Sequence of chain 1.A:
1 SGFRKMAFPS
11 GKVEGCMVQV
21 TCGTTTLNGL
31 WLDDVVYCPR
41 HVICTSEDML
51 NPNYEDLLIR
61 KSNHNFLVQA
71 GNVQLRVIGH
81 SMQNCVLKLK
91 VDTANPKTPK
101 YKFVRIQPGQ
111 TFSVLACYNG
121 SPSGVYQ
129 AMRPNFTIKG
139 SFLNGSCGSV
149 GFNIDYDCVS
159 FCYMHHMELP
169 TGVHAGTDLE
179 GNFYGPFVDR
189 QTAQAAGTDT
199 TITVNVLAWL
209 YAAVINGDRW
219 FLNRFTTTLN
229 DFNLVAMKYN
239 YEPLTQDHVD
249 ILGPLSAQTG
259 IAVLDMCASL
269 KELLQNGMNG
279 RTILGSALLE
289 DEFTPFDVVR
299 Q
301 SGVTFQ

Sequence of chain 2.A:
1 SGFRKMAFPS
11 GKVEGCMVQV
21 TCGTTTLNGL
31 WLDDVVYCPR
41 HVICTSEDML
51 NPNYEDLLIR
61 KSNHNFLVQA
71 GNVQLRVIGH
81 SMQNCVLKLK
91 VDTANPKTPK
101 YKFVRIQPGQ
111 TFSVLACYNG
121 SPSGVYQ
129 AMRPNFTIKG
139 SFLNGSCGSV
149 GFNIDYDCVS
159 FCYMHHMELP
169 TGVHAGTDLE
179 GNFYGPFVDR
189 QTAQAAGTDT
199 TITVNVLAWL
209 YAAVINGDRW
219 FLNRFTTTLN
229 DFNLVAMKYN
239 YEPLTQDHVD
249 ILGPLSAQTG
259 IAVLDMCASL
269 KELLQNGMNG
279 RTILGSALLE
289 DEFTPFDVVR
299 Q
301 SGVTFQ

Binding-site contacts:
Ligand atom O28 contacts residue GLY143 of chain 2.A at 3.0 Å (h-bond).
Ligand atom C6 contacts residue ALA191 of chain 2.A at 3.6 Å (hydrophobic).
Ligand atom C4 contacts residue THR190 of chain 2.A at 3.3 Å.
Ligand atom O28 contacts residue CYS145 of chain 2.A at 2.5 Å (h-bond).
Ligand atom C36 contacts residue HIS41 of chain 2.A at 3.4 Å.
Ligand atom C22 contacts residue LEU141 of chain 2.A at 3.6 Å (hydrophobic).
Ligand atom N23 contacts residue PHE140 of chain 2.A at 3.0 Å (h-bond).
Ligand atom C24 contacts residue HIS163 of chain 2.A at 3.7 Å.
Ligand atom C21 contacts residue ASN142 of chain 2.A at 3.2 Å.
Ligand atom C7 contacts residue THR190 of chain 2.A at 3.0 Å.
Ligand atom O29 contacts residue GLN189 of chain 2.A at 3.2 Å.
Ligand atom C34 contacts residue HIS41 of chain 2.A at 3.6 Å.
Ligand atom O8 contacts residue MET165 of chain 2.A at 3.2 Å.
Ligand atom C11 contacts residue GLU166 of chain 2.A at 3.6 Å.
Ligand atom C15 contacts residue HIS164 of chain 2.A at 3.7 Å.
Ligand atom C5 contacts residue THR190 of chain 2.A at 3.1 Å.
Ligand atom C37 contacts residue HIS164 of chain 2.A at 3.2 Å.
Ligand atom O26 contacts residue HIS163 of chain 2.A at 2.6 Å (h-bond).
Ligand atom C37 contacts residue MET165 of chain 2.A at 3.1 Å (hydrophobic).
Ligand atom C19 contacts residue CYS145 of chain 2.A at 2.8 Å (hydrophobic).
Ligand atom O26 contacts residue PHE140 of chain 2.A at 3.5 Å.
Ligand atom O26 contacts residue GLU166 of chain 2.A at 3.5 Å.
Ligand atom C5 contacts residue GLN189 of chain 2.A at 3.5 Å.
Ligand atom C2 contacts residue PRO168 of chain 2.A at 3.3 Å (hydrophobic).
Ligand atom C36 contacts residue ASP187 of chain 2.A at 3.4 Å.
Ligand atom C9 contacts residue GLU166 of chain 2.A at 3.4 Å.
Ligand atom N23 contacts residue GLU166 of chain 2.A at 3.6 Å (salt-bridge).
Ligand atom O33 contacts residue MET165 of chain 2.A at 3.3 Å.
Ligand atom O8 contacts residue GLU166 of chain 2.A at 3.4 Å (salt-bridge).
Ligand atom C14 contacts residue HIS164 of chain 2.A at 3.3 Å.
Ligand atom O33 contacts residue GLU166 of chain 2.A at 2.9 Å (salt-bridge).
Ligand atom N16 contacts residue CYS145 of chain 2.A at 2.7 Å (h-bond).
Ligand atom C5 contacts residue ALA191 of chain 2.A at 3.3 Å (hydrophobic).
Ligand atom C3 contacts residue PRO168 of chain 2.A at 3.3 Å (hydrophobic).
Ligand atom C7 contacts residue GLN192 of chain 2.A at 3.7 Å.
Ligand atom C27 contacts residue CYS145 of chain 2.A at 1.8 Å (hydrophobic).
Ligand atom N10 contacts residue GLU166 of chain 2.A at 2.6 Å (salt-bridge).
Ligand atom C17 contacts residue CYS145 of chain 2.A at 2.5 Å (hydrophobic).
Ligand atom N16 contacts residue HIS164 of chain 2.A at 3.2 Å (h-bond).
Ligand atom C22 contacts residue ASN142 of chain 2.A at 2.8 Å.

The small molecule below binds the protein below.
Small molecule (SMILES): CC(C)C[C@H](NC(=O)[C@@H](NC(=O)OCc1ccccc1)[C@@H](C)OC(C)(C)C)C(=O)N[C@H](CO)C[C@@H]1CCNC1=O